Binding-site contacts:
Ligand atom O03 contacts residue HIS85 of chain 1.A at 3.4 Å (h-bond).
Ligand atom C05 contacts residue ZN1 of chain 1.B at 3.2 Å.
Ligand atom O03 contacts residue ZN1 of chain 1.C at 1.9 Å.
Ligand atom C06 contacts residue HIS148 of chain 1.A at 3.8 Å.
Ligand atom O03 contacts residue CYS167 of chain 1.A at 3.8 Å.
Ligand atom C02 contacts residue HIS85 of chain 1.A at 3.8 Å.
Ligand atom C27 contacts residue ASN179 of chain 1.A at 3.4 Å.
Ligand atom C06 contacts residue ZN1 of chain 1.B at 3.0 Å.
Ligand atom C09 contacts residue HIS209 of chain 1.A at 3.7 Å.
Ligand atom C06 contacts residue HIS209 of chain 1.A at 3.2 Å.
Ligand atom O08 contacts residue HIS209 of chain 1.A at 2.8 Å (h-bond).
Ligand atom O21 contacts residue GLU115 of chain 1.A at 3.2 Å (salt-bridge).
Ligand atom C06 contacts residue ARG174 of chain 1.A at 3.9 Å.
Ligand atom O01 contacts residue HIS85 of chain 1.A at 3.4 Å (h-bond).
Ligand atom O03 contacts residue ASP87 of chain 1.A at 3.0 Å (salt-bridge).
Ligand atom C22 contacts residue GLU115 of chain 1.A at 3.8 Å.
Ligand atom C26 contacts residue HIS85 of chain 1.A at 3.2 Å.
Ligand atom O08 contacts residue CYS167 of chain 1.A at 3.3 Å (h-bond).
Ligand atom O03 contacts residue HIS148 of chain 1.A at 3.2 Å (h-bond).
Ligand atom C02 contacts residue HIS148 of chain 1.A at 3.4 Å.
Ligand atom C25 contacts residue HIS85 of chain 1.A at 3.8 Å.
Ligand atom O07 contacts residue ARG174 of chain 1.A at 2.9 Å (salt-bridge).
Ligand atom O08 contacts residue ZN1 of chain 1.B at 2.2 Å.
Ligand atom O03 contacts residue HIS83 of chain 1.A at 3.6 Å.
Ligand atom C23 contacts residue GLU115 of chain 1.A at 3.6 Å.
Ligand atom O08 contacts residue HIS148 of chain 1.A at 3.5 Å.
Ligand atom O01 contacts residue HIS148 of chain 1.A at 2.9 Å.
Ligand atom N14 contacts residue ASP87 of chain 1.A at 3.3 Å (salt-bridge).
Ligand atom O03 contacts residue ZN1 of chain 1.B at 2.3 Å.
Ligand atom C10 contacts residue TRP56 of chain 1.A at 3.7 Å (hydrophobic).
Ligand atom C04 contacts residue ZN1 of chain 1.B at 3.3 Å.
Ligand atom O01 contacts residue ZN1 of chain 1.C at 2.8 Å.
Ligand atom C05 contacts residue HIS209 of chain 1.A at 3.4 Å.
Ligand atom O01 contacts residue ASN179 of chain 1.A at 2.6 Å (h-bond).
Ligand atom N15 contacts residue ASP86 of chain 1.A at 3.5 Å (salt-bridge).
Ligand atom C02 contacts residue ASN179 of chain 1.A at 3.7 Å.
Ligand atom N15 contacts residue HIS85 of chain 1.A at 3.9 Å.
Ligand atom C02 contacts residue ZN1 of chain 1.B at 3.0 Å.
Ligand atom C02 contacts residue ZN1 of chain 1.C at 2.6 Å.
Ligand atom C11 contacts residue TRP56 of chain 1.A at 3.5 Å (hydrophobic).

The protein below binds the small molecule below.
Small molecule (SMILES): NCCOc1ccc(-c2cn(-c3cccc(C(=O)O)c3C(=O)O)nn2)cc1

Sequence of chain 1.A:
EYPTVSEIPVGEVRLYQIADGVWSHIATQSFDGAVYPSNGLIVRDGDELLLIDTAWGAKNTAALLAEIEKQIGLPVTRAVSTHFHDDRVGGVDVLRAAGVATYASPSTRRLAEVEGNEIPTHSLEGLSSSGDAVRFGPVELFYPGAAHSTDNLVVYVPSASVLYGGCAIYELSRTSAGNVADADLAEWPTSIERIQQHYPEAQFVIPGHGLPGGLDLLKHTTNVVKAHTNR